Sequence of chain 1.J:
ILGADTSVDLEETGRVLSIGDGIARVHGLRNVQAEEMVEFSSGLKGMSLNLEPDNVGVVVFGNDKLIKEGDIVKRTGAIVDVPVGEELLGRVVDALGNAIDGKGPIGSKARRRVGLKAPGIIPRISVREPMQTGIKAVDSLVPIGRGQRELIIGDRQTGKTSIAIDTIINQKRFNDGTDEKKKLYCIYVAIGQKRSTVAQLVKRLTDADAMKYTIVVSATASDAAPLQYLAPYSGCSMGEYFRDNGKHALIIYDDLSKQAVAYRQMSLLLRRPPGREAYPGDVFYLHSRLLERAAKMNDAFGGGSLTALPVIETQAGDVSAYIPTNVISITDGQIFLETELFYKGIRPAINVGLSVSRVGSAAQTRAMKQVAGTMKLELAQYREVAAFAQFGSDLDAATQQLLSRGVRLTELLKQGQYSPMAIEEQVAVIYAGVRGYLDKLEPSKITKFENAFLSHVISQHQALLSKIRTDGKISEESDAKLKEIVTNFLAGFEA

This small molecule binds to this protein.
Small molecule (SMILES): Oc1cc(O)cc(/C=C/c2ccc(O)c(O)c2)c1

Binding-site contacts:
Ligand atom C11 contacts residue ALA282 of chain 1.M at 3.9 Å (hydrophobic).
Ligand atom C11 contacts residue LYS260 of chain 1.N at 4.1 Å.
Ligand atom C2 contacts residue ARG291 of chain 1.I at 3.7 Å.
Ligand atom OAD contacts residue ALA282 of chain 1.M at 3.3 Å.
Ligand atom OAD contacts residue VAL283 of chain 1.M at 3.9 Å.
Ligand atom C10 contacts residue VAL283 of chain 1.M at 3.5 Å (hydrophobic).
Ligand atom C2 contacts residue GLU292 of chain 1.I at 4.1 Å.
Ligand atom C7 contacts residue VAL283 of chain 1.M at 4.0 Å (hydrophobic).
Ligand atom C13 contacts residue GLU264 of chain 1.N at 4.0 Å.
Ligand atom OAD contacts residue GLU292 of chain 1.J at 3.9 Å.
Ligand atom C13 contacts residue LYS260 of chain 1.N at 3.7 Å.
Ligand atom C3 contacts residue ALA256 of chain 1.N at 3.9 Å (hydrophobic).
Ligand atom O3 contacts residue ARG291 of chain 1.I at 3.9 Å.
Ligand atom C7 contacts residue LYS260 of chain 1.N at 3.8 Å.
Ligand atom C9 contacts residue VAL283 of chain 1.M at 3.9 Å (hydrophobic).
Ligand atom C14 contacts residue ILE263 of chain 1.N at 3.6 Å (hydrophobic).
Ligand atom O3 contacts residue THR259 of chain 1.N at 3.6 Å.
Ligand atom C6 contacts residue GLU292 of chain 1.I at 4.2 Å.
Ligand atom C1 contacts residue GLU292 of chain 1.I at 3.5 Å.
Ligand atom C14 contacts residue LYS260 of chain 1.N at 3.6 Å.
Ligand atom O2 contacts residue ALA256 of chain 1.N at 4.1 Å.
Ligand atom C10 contacts residue LYS260 of chain 1.N at 3.6 Å.
Ligand atom C11 contacts residue VAL283 of chain 1.M at 3.5 Å (hydrophobic).
Ligand atom C3 contacts residue ARG291 of chain 1.I at 3.7 Å.
Ligand atom C12 contacts residue GLU264 of chain 1.N at 4.0 Å.
Ligand atom C1 contacts residue ALA256 of chain 1.N at 4.1 Å (hydrophobic).
Ligand atom C12 contacts residue VAL283 of chain 1.M at 3.9 Å (hydrophobic).
Ligand atom O1 contacts residue ALA282 of chain 1.M at 4.1 Å.
Ligand atom O2 contacts residue ARG291 of chain 1.I at 2.9 Å (salt-bridge).
Ligand atom C9 contacts residue LYS260 of chain 1.N at 3.3 Å.
Ligand atom C1 contacts residue ARG291 of chain 1.I at 4.1 Å.
Ligand atom O1 contacts residue GLU292 of chain 1.J at 3.7 Å.
Ligand atom O3 contacts residue GLU292 of chain 1.I at 2.8 Å (salt-bridge).
Ligand atom O1 contacts residue ALA293 of chain 1.J at 3.5 Å (h-bond).
Ligand atom C12 contacts residue ALA282 of chain 1.M at 4.1 Å (hydrophobic).
Ligand atom C4 contacts residue ARG291 of chain 1.I at 4.2 Å.
Ligand atom C8 contacts residue LYS260 of chain 1.N at 3.4 Å.
Ligand atom C2 contacts residue ALA256 of chain 1.N at 3.6 Å (hydrophobic).
Ligand atom O1 contacts residue GLU264 of chain 1.N at 3.5 Å.
Ligand atom C13 contacts residue ILE263 of chain 1.N at 3.5 Å (hydrophobic).

Sequence of chain 1.M:
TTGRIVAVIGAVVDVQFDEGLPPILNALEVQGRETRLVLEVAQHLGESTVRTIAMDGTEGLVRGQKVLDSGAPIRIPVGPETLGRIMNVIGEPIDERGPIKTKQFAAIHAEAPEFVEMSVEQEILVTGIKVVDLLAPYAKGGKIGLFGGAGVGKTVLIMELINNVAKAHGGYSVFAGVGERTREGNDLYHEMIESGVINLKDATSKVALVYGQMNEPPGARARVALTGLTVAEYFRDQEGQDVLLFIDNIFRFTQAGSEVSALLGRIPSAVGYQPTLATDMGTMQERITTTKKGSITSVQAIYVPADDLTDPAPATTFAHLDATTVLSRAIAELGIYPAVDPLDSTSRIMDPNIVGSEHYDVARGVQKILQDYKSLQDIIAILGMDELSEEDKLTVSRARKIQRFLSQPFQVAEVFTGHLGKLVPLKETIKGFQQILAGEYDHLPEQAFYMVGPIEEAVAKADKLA

Sequence of chain 1.N:
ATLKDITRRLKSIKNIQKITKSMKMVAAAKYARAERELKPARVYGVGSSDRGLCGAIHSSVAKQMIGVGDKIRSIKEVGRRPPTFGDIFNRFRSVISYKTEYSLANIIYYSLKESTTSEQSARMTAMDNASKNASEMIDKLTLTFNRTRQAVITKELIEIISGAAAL

Sequence of chain 1.I:
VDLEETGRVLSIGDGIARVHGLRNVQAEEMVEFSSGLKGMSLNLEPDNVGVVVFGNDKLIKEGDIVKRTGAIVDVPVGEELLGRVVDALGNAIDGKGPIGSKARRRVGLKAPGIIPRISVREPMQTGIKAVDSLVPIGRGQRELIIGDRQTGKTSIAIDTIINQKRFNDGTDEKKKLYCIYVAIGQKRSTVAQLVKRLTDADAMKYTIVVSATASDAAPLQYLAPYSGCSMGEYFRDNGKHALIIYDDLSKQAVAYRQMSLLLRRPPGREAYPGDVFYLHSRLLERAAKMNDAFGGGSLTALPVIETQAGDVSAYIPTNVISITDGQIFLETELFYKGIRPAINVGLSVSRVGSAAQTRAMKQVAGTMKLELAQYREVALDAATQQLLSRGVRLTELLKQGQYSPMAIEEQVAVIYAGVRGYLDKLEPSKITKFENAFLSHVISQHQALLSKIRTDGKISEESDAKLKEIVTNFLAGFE